Sequence of chain 1.H:
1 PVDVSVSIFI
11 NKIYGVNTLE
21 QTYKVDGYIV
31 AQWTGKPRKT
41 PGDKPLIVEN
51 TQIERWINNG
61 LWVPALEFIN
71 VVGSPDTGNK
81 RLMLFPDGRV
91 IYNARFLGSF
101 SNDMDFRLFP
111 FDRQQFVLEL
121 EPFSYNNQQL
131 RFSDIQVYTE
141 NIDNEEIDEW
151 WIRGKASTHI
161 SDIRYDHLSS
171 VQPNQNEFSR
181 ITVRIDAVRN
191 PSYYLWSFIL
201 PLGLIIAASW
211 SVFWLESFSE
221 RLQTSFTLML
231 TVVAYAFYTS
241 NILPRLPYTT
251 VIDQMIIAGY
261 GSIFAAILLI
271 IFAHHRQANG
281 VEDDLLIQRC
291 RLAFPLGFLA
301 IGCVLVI

This small molecule binds to this protein.
Small molecule (SMILES): CN(C)CCCN1c2ccccc2Sc2ccc(Cl)cc21

Binding-site contacts:
Ligand atom C1 contacts residue ILE13 of chain 1.H at 3.5 Å (hydrophobic).
Ligand atom C15 contacts residue GLU140 of chain 1.H at 4.0 Å.
Ligand atom CL1 contacts residue VAL137 of chain 1.H at 3.8 Å.
Ligand atom C15 contacts residue GLU145 of chain 1.H at 3.1 Å.
Ligand atom C3 contacts residue ILE152 of chain 1.H at 4.1 Å (hydrophobic).
Ligand atom C10 contacts residue VAL137 of chain 1.H at 3.8 Å (hydrophobic).
Ligand atom C16 contacts residue ILE152 of chain 1.H at 3.9 Å (hydrophobic).
Ligand atom C6 contacts residue TRP150 of chain 1.H at 3.3 Å (hydrophobic).
Ligand atom C9 contacts residue ILE10 of chain 1.H at 4.0 Å (hydrophobic).
Ligand atom C7 contacts residue TRP150 of chain 1.H at 4.0 Å (hydrophobic).
Ligand atom C11 contacts residue THR139 of chain 1.H at 4.0 Å.
Ligand atom N2 contacts residue GLU145 of chain 1.H at 4.1 Å.
Ligand atom C7 contacts residue ILE13 of chain 1.H at 3.9 Å (hydrophobic).
Ligand atom N1 contacts residue ILE13 of chain 1.H at 3.9 Å.
Ligand atom C17 contacts residue TRP150 of chain 1.H at 3.9 Å (hydrophobic).
Ligand atom N2 contacts residue ASP148 of chain 1.H at 3.8 Å.
Ligand atom CL1 contacts residue ASN11 of chain 1.H at 4.0 Å.
Ligand atom CL1 contacts residue ILE10 of chain 1.H at 3.0 Å.
Ligand atom C2 contacts residue ILE13 of chain 1.H at 3.8 Å (hydrophobic).
Ligand atom C7 contacts residue PHE116 of chain 1.H at 3.3 Å (hydrophobic).
Ligand atom C13 contacts residue THR139 of chain 1.H at 4.1 Å.
Ligand atom S1 contacts residue ILE152 of chain 1.H at 3.4 Å.
Ligand atom C3 contacts residue ILE13 of chain 1.H at 3.6 Å (hydrophobic).
Ligand atom C6 contacts residue PHE116 of chain 1.H at 3.4 Å (hydrophobic).
Ligand atom C15 contacts residue ASP148 of chain 1.H at 3.1 Å.
Ligand atom C9 contacts residue VAL137 of chain 1.H at 3.2 Å (hydrophobic).
Ligand atom C8 contacts residue ILE13 of chain 1.H at 3.6 Å (hydrophobic).
Ligand atom CL1 contacts residue THR139 of chain 1.H at 3.5 Å.
Ligand atom C10 contacts residue THR139 of chain 1.H at 3.7 Å.
Ligand atom C5 contacts residue TRP150 of chain 1.H at 3.0 Å (hydrophobic).
Ligand atom C8 contacts residue VAL137 of chain 1.H at 4.1 Å (hydrophobic).
Ligand atom C16 contacts residue TRP150 of chain 1.H at 3.7 Å (hydrophobic).
Ligand atom C17 contacts residue ILE13 of chain 1.H at 2.8 Å (hydrophobic).
Ligand atom C16 contacts residue ASN141 of chain 1.H at 3.1 Å.
Ligand atom S1 contacts residue ILE13 of chain 1.H at 3.9 Å.
Ligand atom C6 contacts residue ILE13 of chain 1.H at 3.8 Å (hydrophobic).
Ligand atom N2 contacts residue GLU140 of chain 1.H at 3.9 Å.
Ligand atom C5 contacts residue ILE13 of chain 1.H at 3.4 Å (hydrophobic).
Ligand atom C14 contacts residue ASP148 of chain 1.H at 3.3 Å.
Ligand atom C4 contacts residue ILE13 of chain 1.H at 4.1 Å (hydrophobic).